Sequence of chain 1.A:
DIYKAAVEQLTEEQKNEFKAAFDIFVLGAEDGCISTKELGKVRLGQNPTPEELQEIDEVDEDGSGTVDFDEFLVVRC

The small molecule below binds the protein below.
Small molecule (SMILES): C[C@H](CCC(=O)O)[C@H]1CC[C@H]2[C@@H]3CC[C@@H]4C[C@H](O)CC[C@]4(C)[C@H]3C[C@H](O)[C@]12C

Binding-site contacts:
Ligand atom C4 contacts residue MSE45 of chain 1.A at 4.5 Å.
Ligand atom C5 contacts residue LEU48 of chain 1.A at 4.2 Å (hydrophobic).
Ligand atom C3 contacts residue MSE45 of chain 1.A at 4.3 Å.
Ligand atom O2 contacts residue GLN50 of chain 1.A at 3.4 Å (h-bond).
Ligand atom C6 contacts residue GLN50 of chain 1.A at 4.3 Å.
Ligand atom C20 contacts residue LEU41 of chain 1.A at 4.5 Å (hydrophobic).
Ligand atom C24 contacts residue PHE77 of chain 1.A at 3.4 Å (hydrophobic).
Ligand atom C8 contacts residue LEU57 of chain 1.A at 4.5 Å (hydrophobic).
Ligand atom C2 contacts residue GLN50 of chain 1.A at 4.1 Å.
Ligand atom C18 contacts residue VAL44 of chain 1.A at 4.0 Å (hydrophobic).
Ligand atom C2 contacts residue MSE45 of chain 1.A at 3.9 Å.
Ligand atom C1 contacts residue GLN50 of chain 1.A at 3.3 Å.
Ligand atom C18 contacts residue MSE45 of chain 1.A at 3.8 Å.
Ligand atom C8 contacts residue MSE60 of chain 1.A at 4.0 Å.
Ligand atom C24 contacts residue PHE27 of chain 1.A at 3.6 Å (hydrophobic).
Ligand atom O4 contacts residue PHE24 of chain 1.A at 4.4 Å.
Ligand atom C18 contacts residue LEU41 of chain 1.A at 4.0 Å (hydrophobic).
Ligand atom C1 contacts residue MSE45 of chain 1.A at 4.2 Å.
Ligand atom C7 contacts residue MSE60 of chain 1.A at 4.5 Å.
Ligand atom C20 contacts residue PHE77 of chain 1.A at 3.9 Å (hydrophobic).
Ligand atom C22 contacts residue PHE27 of chain 1.A at 4.4 Å (hydrophobic).
Ligand atom C20 contacts residue PHE27 of chain 1.A at 3.4 Å (hydrophobic).
Ligand atom C15 contacts residue MSE80 of chain 1.A at 3.9 Å.